This protein binds this small molecule.
Small molecule (SMILES): CC[C@H](C)[C@H](NC(=O)[C@H](CC(N)=O)NC(=O)[C@H](CC(C)C)NC(=O)[C@H](CO)NC(=O)CNC(=O)[C@@H](N)CO)C(=O)NCC(=O)N[C@@H](CO)C(=O)N[C@@H](CC(C)C)C(=O)N[C@H](C=O)CCCCN

Binding-site contacts:
Ligand atom OG contacts residue ASP229 of chain 4.A at 3.6 Å.
Ligand atom N contacts residue ASP229 of chain 4.A at 3.2 Å (salt-bridge).
Ligand atom OG contacts residue ARG34 of chain 4.A at 3.7 Å.
Ligand atom CD1 contacts residue ILE230 of chain 4.A at 3.5 Å (hydrophobic).
Ligand atom CB contacts residue ARG35 of chain 4.A at 3.4 Å.
Ligand atom CD2 contacts residue GLU20 of chain 4.A at 3.6 Å.
Ligand atom N contacts residue ARG34 of chain 4.A at 3.4 Å (salt-bridge).
Ligand atom CA contacts residue SER231 of chain 4.A at 3.6 Å.
Ligand atom N contacts residue ARG34 of chain 4.A at 3.7 Å.
Ligand atom C contacts residue ARG34 of chain 4.A at 3.7 Å.
Ligand atom CD1 contacts residue LEU27 of chain 4.A at 3.6 Å (hydrophobic).
Ligand atom CE contacts residue ARG35 of chain 4.A at 3.8 Å.
Ligand atom C contacts residue SER231 of chain 4.A at 3.8 Å.
Ligand atom CA contacts residue ASP229 of chain 4.A at 3.8 Å.
Ligand atom CA contacts residue ARG35 of chain 4.A at 3.8 Å.
Ligand atom CD1 contacts residue LYS28 of chain 4.A at 3.4 Å.
Ligand atom CG2 contacts residue LEU31 of chain 4.A at 3.8 Å (hydrophobic).
Ligand atom O contacts residue LEU4 of chain 4.A at 3.7 Å.
Ligand atom CD1 contacts residue LEU27 of chain 4.A at 3.8 Å (hydrophobic).
Ligand atom NZ contacts residue THR217 of chain 4.A at 3.8 Å.
Ligand atom CA contacts residue ARG6 of chain 4.A at 3.7 Å.
Ligand atom O contacts residue ARG6 of chain 4.A at 3.4 Å (salt-bridge).
Ligand atom N contacts residue ARG34 of chain 4.A at 3.9 Å.
Ligand atom O contacts residue ASN2 of chain 4.A at 3.8 Å.
Ligand atom CG contacts residue ARG35 of chain 4.A at 3.1 Å.
Ligand atom CB contacts residue ILE230 of chain 4.A at 3.6 Å (hydrophobic).
Ligand atom N contacts residue ILE230 of chain 4.A at 3.1 Å (h-bond).
Ligand atom CB contacts residue SER24 of chain 4.A at 3.8 Å.
Ligand atom CE contacts residue VAL36 of chain 4.A at 3.7 Å (hydrophobic).
Ligand atom O contacts residue SER231 of chain 4.A at 3.2 Å.
Ligand atom CG contacts residue ILE230 of chain 4.A at 3.6 Å (hydrophobic).
Ligand atom O contacts residue ILE232 of chain 4.A at 3.6 Å (h-bond).
Ligand atom CB contacts residue VAL39 of chain 4.A at 3.8 Å (hydrophobic).
Ligand atom CE contacts residue VAL37 of chain 4.A at 3.7 Å (hydrophobic).
Ligand atom CA contacts residue ASP229 of chain 4.A at 3.6 Å.
Ligand atom O contacts residue ARG34 of chain 4.A at 2.8 Å (salt-bridge).
Ligand atom C contacts residue ASP229 of chain 4.A at 3.8 Å.
Ligand atom CD2 contacts residue SER24 of chain 4.A at 3.5 Å.
Ligand atom N contacts residue ASP229 of chain 4.A at 2.8 Å (salt-bridge).
Ligand atom CD1 contacts residue LEU31 of chain 4.A at 3.6 Å (hydrophobic).

Sequence of chain 4.A:
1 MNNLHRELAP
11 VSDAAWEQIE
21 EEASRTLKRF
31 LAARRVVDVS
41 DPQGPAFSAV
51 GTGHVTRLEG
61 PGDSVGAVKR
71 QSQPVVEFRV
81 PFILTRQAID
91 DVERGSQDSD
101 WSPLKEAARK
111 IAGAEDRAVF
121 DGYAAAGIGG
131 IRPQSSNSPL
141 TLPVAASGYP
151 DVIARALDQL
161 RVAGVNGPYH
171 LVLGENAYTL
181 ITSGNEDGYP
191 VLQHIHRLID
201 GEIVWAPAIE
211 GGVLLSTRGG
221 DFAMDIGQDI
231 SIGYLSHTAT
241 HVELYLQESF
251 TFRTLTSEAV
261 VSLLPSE